Binding-site contacts:
Ligand atom C6 contacts residue PHE1100 of chain 1.B at 3.8 Å (hydrophobic).
Ligand atom O7 contacts residue ASN1095 of chain 1.B at 3.6 Å.
Ligand atom C1 contacts residue THR1097 of chain 1.B at 3.6 Å.
Ligand atom O5 contacts residue HIS1098 of chain 1.B at 4.0 Å.
Ligand atom C6 contacts residue HIS1098 of chain 1.B at 3.2 Å.
Ligand atom C4 contacts residue ASN1095 of chain 1.B at 4.2 Å.
Ligand atom C3 contacts residue ASN1095 of chain 1.B at 3.8 Å.
Ligand atom N2 contacts residue ASN1095 of chain 1.B at 2.8 Å (h-bond).
Ligand atom O5 contacts residue THR1097 of chain 1.B at 3.7 Å.
Ligand atom O5 contacts residue PHE1100 of chain 1.B at 4.3 Å.
Ligand atom O5 contacts residue ASN1095 of chain 1.B at 2.4 Å (h-bond).
Ligand atom C6 contacts residue THR1097 of chain 1.B at 4.3 Å.
Ligand atom C5 contacts residue ASN1095 of chain 1.B at 3.7 Å.
Ligand atom C5 contacts residue THR1097 of chain 1.B at 3.6 Å.
Ligand atom C7 contacts residue ASN1095 of chain 1.B at 3.4 Å.
Ligand atom O6 contacts residue HIS1098 of chain 1.B at 2.8 Å (h-bond).
Ligand atom C8 contacts residue ASN1095 of chain 1.B at 4.5 Å.
Ligand atom C2 contacts residue ASN1095 of chain 1.B at 2.4 Å.
Ligand atom C5 contacts residue HIS1098 of chain 1.B at 3.3 Å.
Ligand atom O6 contacts residue THR1097 of chain 1.B at 4.5 Å.
Ligand atom C1 contacts residue ASN1095 of chain 1.B at 1.4 Å.
Ligand atom O7 contacts residue THR1097 of chain 1.B at 3.7 Å.

A small-molecule ligand and the protein it binds are described below.
Small molecule (SMILES): CC(=O)N[C@@H]1[C@@H](O)[C@H](O)[C@@H](CO)O[C@H]1O

Sequence of chain 1.B:
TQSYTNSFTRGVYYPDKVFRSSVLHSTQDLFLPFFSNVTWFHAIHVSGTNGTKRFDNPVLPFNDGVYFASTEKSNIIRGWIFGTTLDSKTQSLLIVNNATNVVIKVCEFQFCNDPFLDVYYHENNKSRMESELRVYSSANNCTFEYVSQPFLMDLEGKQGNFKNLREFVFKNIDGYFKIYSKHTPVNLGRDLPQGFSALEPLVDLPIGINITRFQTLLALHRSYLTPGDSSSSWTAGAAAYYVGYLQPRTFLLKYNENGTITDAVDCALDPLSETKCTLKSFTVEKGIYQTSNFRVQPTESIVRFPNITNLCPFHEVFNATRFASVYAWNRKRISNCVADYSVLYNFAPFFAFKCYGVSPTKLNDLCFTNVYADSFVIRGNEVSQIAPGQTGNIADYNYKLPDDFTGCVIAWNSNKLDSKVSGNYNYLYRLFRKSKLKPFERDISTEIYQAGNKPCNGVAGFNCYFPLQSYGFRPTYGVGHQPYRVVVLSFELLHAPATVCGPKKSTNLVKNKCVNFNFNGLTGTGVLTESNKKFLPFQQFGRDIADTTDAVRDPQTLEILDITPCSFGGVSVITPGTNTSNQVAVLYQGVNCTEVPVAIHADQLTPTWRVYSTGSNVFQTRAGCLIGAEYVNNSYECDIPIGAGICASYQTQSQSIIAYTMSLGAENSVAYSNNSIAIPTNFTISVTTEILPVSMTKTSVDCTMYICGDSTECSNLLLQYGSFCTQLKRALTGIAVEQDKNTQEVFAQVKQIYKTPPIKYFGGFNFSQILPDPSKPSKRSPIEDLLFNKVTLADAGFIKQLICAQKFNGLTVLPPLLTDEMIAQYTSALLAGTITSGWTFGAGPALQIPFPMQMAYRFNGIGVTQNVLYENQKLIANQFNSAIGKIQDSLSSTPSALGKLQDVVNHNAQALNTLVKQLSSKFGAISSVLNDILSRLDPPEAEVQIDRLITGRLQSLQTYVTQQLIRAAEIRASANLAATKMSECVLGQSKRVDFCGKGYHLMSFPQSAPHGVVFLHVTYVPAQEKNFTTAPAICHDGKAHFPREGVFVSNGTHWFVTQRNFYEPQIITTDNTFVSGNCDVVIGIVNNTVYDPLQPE